Binding-site contacts:
Ligand atom CAR contacts residue GLU162 of chain 1.K at 3.9 Å.
Ligand atom CAL contacts residue SER184 of chain 1.L at 3.7 Å.
Ligand atom CAQ contacts residue GLU162 of chain 1.K at 3.3 Å.
Ligand atom CAD contacts residue ARG74 of chain 1.L at 3.6 Å.
Ligand atom CAE contacts residue PHE53 of chain 1.L at 4.5 Å (hydrophobic).
Ligand atom CAR contacts residue TYR212 of chain 1.K at 4.3 Å (hydrophobic).
Ligand atom CAK contacts residue TYR72 of chain 1.L at 4.4 Å (hydrophobic).
Ligand atom OAJ contacts residue TYR72 of chain 1.L at 4.3 Å.
Ligand atom CAP contacts residue GLU162 of chain 1.K at 3.8 Å.
Ligand atom CAU contacts residue TYR212 of chain 1.K at 3.7 Å (hydrophobic).
Ligand atom CAX contacts residue GLU162 of chain 1.K at 4.1 Å.
Ligand atom NAY contacts residue TRP164 of chain 1.K at 3.0 Å (h-bond).
Ligand atom CAL contacts residue TYR72 of chain 1.L at 4.0 Å (hydrophobic).
Ligand atom NAY contacts residue SER163 of chain 1.K at 4.4 Å.
Ligand atom CAN contacts residue CYS207 of chain 1.K at 4.5 Å (hydrophobic).
Ligand atom CAF contacts residue ARG74 of chain 1.L at 4.1 Å.
Ligand atom CAI contacts residue TYR72 of chain 1.L at 4.0 Å (hydrophobic).
Ligand atom CAI contacts residue PHE53 of chain 1.L at 4.1 Å (hydrophobic).
Ligand atom CAE contacts residue ARG74 of chain 1.L at 3.0 Å.
Ligand atom CAS contacts residue TRP164 of chain 1.K at 4.0 Å (hydrophobic).
Ligand atom CAM contacts residue TYR205 of chain 1.K at 4.0 Å (hydrophobic).
Ligand atom CAD contacts residue MET133 of chain 1.L at 4.0 Å (hydrophobic).
Ligand atom OAO contacts residue GLU162 of chain 1.K at 4.4 Å.
Ligand atom CAV contacts residue TRP164 of chain 1.K at 3.8 Å (hydrophobic).
Ligand atom CAC contacts residue SER135 of chain 1.L at 3.8 Å.
Ligand atom CAD contacts residue SER135 of chain 1.L at 3.7 Å.
Ligand atom CAF contacts residue PHE53 of chain 1.L at 3.9 Å (hydrophobic).
Ligand atom CAS contacts residue TYR212 of chain 1.K at 4.2 Å (hydrophobic).
Ligand atom CAX contacts residue TRP164 of chain 1.K at 3.3 Å (hydrophobic).
Ligand atom CAI contacts residue SER184 of chain 1.L at 4.5 Å.
Ligand atom CAS contacts residue SER163 of chain 1.K at 3.8 Å.
Ligand atom CAP contacts residue TYR205 of chain 1.K at 3.3 Å (hydrophobic).
Ligand atom OAO contacts residue TYR205 of chain 1.K at 3.9 Å.
Ligand atom CAQ contacts residue TYR205 of chain 1.K at 4.2 Å (hydrophobic).
Ligand atom NAH contacts residue TYR72 of chain 1.L at 4.0 Å.
Ligand atom CAT contacts residue TYR212 of chain 1.K at 4.3 Å (hydrophobic).
Ligand atom CAF contacts residue CYS207 of chain 1.K at 4.3 Å (hydrophobic).
Ligand atom CAW contacts residue TRP164 of chain 1.K at 3.7 Å (hydrophobic).
Ligand atom CAS contacts residue GLU162 of chain 1.K at 3.9 Å.
Ligand atom OAJ contacts residue PHE53 of chain 1.L at 3.0 Å.

Sequence of chain 1.L:
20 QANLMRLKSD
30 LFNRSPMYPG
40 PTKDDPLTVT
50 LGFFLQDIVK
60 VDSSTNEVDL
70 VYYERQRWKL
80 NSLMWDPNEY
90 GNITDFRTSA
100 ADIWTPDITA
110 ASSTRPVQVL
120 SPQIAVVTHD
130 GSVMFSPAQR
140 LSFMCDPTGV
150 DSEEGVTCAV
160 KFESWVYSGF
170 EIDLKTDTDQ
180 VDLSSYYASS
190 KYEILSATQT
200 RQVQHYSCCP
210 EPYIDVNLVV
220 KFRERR

The small molecule below binds the protein below.
Small molecule (SMILES): O=C1C[C@@H]2OCC=C3CN4CC[C@]56c7ccccc7N1[C@H]5[C@H]2[C@H]3C[C@H]46

Sequence of chain 1.K:
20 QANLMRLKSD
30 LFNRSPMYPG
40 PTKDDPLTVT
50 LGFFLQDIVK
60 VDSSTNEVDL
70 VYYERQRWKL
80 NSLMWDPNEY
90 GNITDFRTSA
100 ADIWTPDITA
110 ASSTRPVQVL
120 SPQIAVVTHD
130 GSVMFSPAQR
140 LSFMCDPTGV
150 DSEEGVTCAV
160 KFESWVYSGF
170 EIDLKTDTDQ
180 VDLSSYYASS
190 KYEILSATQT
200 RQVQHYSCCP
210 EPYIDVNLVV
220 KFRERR